Sequence of chain 1.B:
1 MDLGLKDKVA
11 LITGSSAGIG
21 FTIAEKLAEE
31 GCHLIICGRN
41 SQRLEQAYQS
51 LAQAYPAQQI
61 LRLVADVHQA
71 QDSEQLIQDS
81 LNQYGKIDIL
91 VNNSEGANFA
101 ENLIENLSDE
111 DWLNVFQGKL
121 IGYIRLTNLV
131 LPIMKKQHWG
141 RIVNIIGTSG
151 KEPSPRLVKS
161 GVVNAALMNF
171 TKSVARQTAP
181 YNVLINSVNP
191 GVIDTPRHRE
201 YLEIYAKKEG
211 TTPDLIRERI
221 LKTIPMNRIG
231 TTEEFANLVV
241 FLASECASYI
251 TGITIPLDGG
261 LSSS

A small-molecule ligand and the protein it binds are described below.
Small molecule (SMILES): O=C(O)C(=O)Cc1ccc(O)cc1

Binding-site contacts:
Ligand atom O4 contacts residue ILE146 of chain 1.B at 3.3 Å (h-bond).
Ligand atom C8 contacts residue NDP1 of chain 1.D at 3.6 Å.
Ligand atom O1 contacts residue ASN164 of chain 1.B at 3.7 Å.
Ligand atom O4 contacts residue ASN164 of chain 1.B at 3.0 Å (h-bond).
Ligand atom O1 contacts residue SER149 of chain 1.B at 3.5 Å (h-bond).
Ligand atom C6 contacts residue ARG197 of chain 1.B at 3.9 Å.
Ligand atom C1 contacts residue THR148 of chain 1.B at 4.1 Å.
Ligand atom C7 contacts residue PHE99 of chain 1.B at 4.1 Å (hydrophobic).
Ligand atom C2 contacts residue NDP1 of chain 1.D at 3.3 Å.
Ligand atom O4 contacts residue SER160 of chain 1.B at 3.2 Å (h-bond).
Ligand atom C3 contacts residue NDP1 of chain 1.D at 3.9 Å.
Ligand atom O1 contacts residue GLY147 of chain 1.B at 2.8 Å.
Ligand atom O2 contacts residue SER149 of chain 1.B at 2.7 Å (h-bond).
Ligand atom C9 contacts residue LEU157 of chain 1.B at 3.8 Å (hydrophobic).
Ligand atom C9 contacts residue NDP1 of chain 1.D at 3.6 Å.
Ligand atom C5 contacts residue NDP1 of chain 1.D at 3.4 Å.
Ligand atom O1 contacts residue THR148 of chain 1.B at 3.0 Å (h-bond).
Ligand atom C1 contacts residue SER160 of chain 1.B at 3.9 Å.
Ligand atom O3 contacts residue NDP1 of chain 1.D at 3.6 Å.
Ligand atom O4 contacts residue GLY147 of chain 1.B at 3.8 Å.
Ligand atom C6 contacts residue NDP1 of chain 1.D at 3.4 Å.
Ligand atom C3 contacts residue SER160 of chain 1.B at 3.0 Å.
Ligand atom C1 contacts residue ASN164 of chain 1.B at 3.5 Å.
Ligand atom C1 contacts residue GLY147 of chain 1.B at 3.7 Å.
Ligand atom C2 contacts residue SER160 of chain 1.B at 3.1 Å.
Ligand atom O4 contacts residue LYS119 of chain 1.B at 3.9 Å.
Ligand atom C4 contacts residue NDP1 of chain 1.D at 3.3 Å.
Ligand atom O3 contacts residue HIS198 of chain 1.B at 3.7 Å.
Ligand atom O4 contacts residue NDP1 of chain 1.D at 3.2 Å.
Ligand atom O2 contacts residue SER160 of chain 1.B at 3.8 Å.
Ligand atom C7 contacts residue NDP1 of chain 1.D at 3.5 Å.
Ligand atom C3 contacts residue LEU157 of chain 1.B at 3.6 Å (hydrophobic).
Ligand atom O2 contacts residue LEU157 of chain 1.B at 3.2 Å.
Ligand atom C2 contacts residue SER149 of chain 1.B at 3.9 Å.
Ligand atom O3 contacts residue ARG197 of chain 1.B at 4.1 Å.
Ligand atom O1 contacts residue NDP1 of chain 1.D at 3.0 Å.
Ligand atom C1 contacts residue SER149 of chain 1.B at 3.2 Å.
Ligand atom C2 contacts residue ASN164 of chain 1.B at 3.5 Å.
Ligand atom O2 contacts residue ASN164 of chain 1.B at 3.9 Å.
Ligand atom C1 contacts residue NDP1 of chain 1.D at 3.4 Å.